Sequence of chain 2.A:
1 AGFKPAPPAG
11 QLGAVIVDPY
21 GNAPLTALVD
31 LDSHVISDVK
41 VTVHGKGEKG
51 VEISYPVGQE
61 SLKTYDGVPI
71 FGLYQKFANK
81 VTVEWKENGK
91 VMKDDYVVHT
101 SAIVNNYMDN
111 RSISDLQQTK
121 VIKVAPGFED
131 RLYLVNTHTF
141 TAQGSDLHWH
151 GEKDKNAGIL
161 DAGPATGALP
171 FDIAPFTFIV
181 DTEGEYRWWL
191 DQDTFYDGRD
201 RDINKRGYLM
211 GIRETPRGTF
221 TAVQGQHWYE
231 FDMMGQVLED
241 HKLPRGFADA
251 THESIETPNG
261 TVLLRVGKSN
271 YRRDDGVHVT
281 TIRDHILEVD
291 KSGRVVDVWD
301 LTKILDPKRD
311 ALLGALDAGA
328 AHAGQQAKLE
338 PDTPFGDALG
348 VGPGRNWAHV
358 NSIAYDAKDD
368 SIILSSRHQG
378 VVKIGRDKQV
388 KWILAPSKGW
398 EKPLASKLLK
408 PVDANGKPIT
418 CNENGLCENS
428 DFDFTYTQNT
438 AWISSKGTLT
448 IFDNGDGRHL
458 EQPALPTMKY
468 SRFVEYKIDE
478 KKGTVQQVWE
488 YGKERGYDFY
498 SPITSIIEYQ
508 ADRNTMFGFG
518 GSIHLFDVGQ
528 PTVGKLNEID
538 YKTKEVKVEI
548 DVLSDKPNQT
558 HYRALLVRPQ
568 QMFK

Binding-site contacts:
Ligand atom O12 contacts residue ARG374 of chain 1.A at 4.2 Å.
Ligand atom O15 contacts residue HIS252 of chain 1.A at 4.0 Å.
Ligand atom C11 contacts residue HIS356 of chain 1.A at 4.1 Å.
Ligand atom O12 contacts residue ILE500 of chain 1.A at 4.2 Å.
Ligand atom C01 contacts residue THR557 of chain 1.A at 3.7 Å.
Ligand atom O16 contacts residue HIS252 of chain 1.A at 4.2 Å.
Ligand atom O16 contacts residue ILE500 of chain 1.A at 3.9 Å.
Ligand atom O12 contacts residue HIS252 of chain 1.A at 4.2 Å.
Ligand atom C01 contacts residue TYR208 of chain 1.A at 3.1 Å (hydrophobic).
Ligand atom S13 contacts residue HIS356 of chain 1.A at 3.4 Å (h-bond).
Ligand atom O15 contacts residue ASN436 of chain 1.A at 3.3 Å (h-bond).
Ligand atom S13 contacts residue THR501 of chain 1.A at 3.9 Å.
Ligand atom O12 contacts residue HIS356 of chain 1.A at 3.2 Å (h-bond).
Ligand atom O06 contacts residue ALA320 of chain 1.A at 3.9 Å.
Ligand atom O15 contacts residue HIS356 of chain 1.A at 3.3 Å (h-bond).
Ligand atom O16 contacts residue TYR559 of chain 1.A at 4.0 Å.
Ligand atom O14 contacts residue ASN358 of chain 1.A at 4.2 Å.
Ligand atom S13 contacts residue HIS252 of chain 1.A at 3.5 Å (h-bond).
Ligand atom O05 contacts residue ALA320 of chain 1.A at 3.8 Å.
Ligand atom C04 contacts residue ILE500 of chain 1.A at 4.1 Å (hydrophobic).
Ligand atom C07 contacts residue ILE500 of chain 1.A at 3.7 Å (hydrophobic).
Ligand atom C02 contacts residue THR557 of chain 1.A at 4.0 Å.
Ligand atom C09 contacts residue THR501 of chain 1.A at 4.0 Å.
Ligand atom O06 contacts residue ILE500 of chain 1.A at 4.0 Å.
Ligand atom C09 contacts residue PHE171 of chain 1.A at 4.1 Å (hydrophobic).
Ligand atom O05 contacts residue GLY319 of chain 1.A at 4.2 Å.
Ligand atom O15 contacts residue ARG374 of chain 1.A at 4.0 Å.
Ligand atom C10 contacts residue HIS252 of chain 1.A at 4.2 Å.
Ligand atom C11 contacts residue ILE500 of chain 1.A at 4.1 Å (hydrophobic).
Ligand atom O14 contacts residue HIS252 of chain 1.A at 2.0 Å (h-bond).
Ligand atom O14 contacts residue HIS356 of chain 1.A at 3.1 Å (h-bond).
Ligand atom S13 contacts residue ASN436 of chain 1.A at 4.0 Å.
Ligand atom O16 contacts residue ASN436 of chain 1.A at 3.5 Å (h-bond).
Ligand atom C01 contacts residue PHE3 of chain 2.A at 3.5 Å (hydrophobic).
Ligand atom C10 contacts residue THR501 of chain 1.A at 3.7 Å.
Ligand atom C08 contacts residue ILE500 of chain 1.A at 3.9 Å (hydrophobic).
Ligand atom C17 contacts residue ILE500 of chain 1.A at 3.7 Å (hydrophobic).
Ligand atom O15 contacts residue ASN358 of chain 1.A at 2.9 Å (h-bond).
Ligand atom O16 contacts residue THR501 of chain 1.A at 2.7 Å (h-bond).
Ligand atom O14 contacts residue TYR559 of chain 1.A at 4.2 Å.

Sequence of chain 1.A:
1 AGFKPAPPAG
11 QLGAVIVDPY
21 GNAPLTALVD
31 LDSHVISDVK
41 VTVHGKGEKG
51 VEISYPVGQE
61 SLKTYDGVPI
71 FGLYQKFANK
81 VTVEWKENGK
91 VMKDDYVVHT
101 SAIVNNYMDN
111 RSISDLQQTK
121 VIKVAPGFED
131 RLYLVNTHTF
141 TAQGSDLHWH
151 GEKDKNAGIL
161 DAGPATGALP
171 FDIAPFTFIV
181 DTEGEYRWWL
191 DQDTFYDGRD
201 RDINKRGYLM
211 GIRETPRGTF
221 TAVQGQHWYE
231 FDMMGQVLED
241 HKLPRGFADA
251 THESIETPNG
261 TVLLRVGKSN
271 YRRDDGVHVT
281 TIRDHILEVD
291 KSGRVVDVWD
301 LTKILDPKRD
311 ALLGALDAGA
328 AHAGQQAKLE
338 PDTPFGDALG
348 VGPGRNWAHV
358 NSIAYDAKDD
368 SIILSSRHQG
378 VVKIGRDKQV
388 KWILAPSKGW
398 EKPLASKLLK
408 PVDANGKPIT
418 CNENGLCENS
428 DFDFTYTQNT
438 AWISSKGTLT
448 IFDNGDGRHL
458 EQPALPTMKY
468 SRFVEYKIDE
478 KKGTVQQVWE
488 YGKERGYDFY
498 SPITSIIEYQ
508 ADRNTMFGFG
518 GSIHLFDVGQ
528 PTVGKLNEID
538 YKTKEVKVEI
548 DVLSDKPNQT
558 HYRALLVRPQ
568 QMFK

The small molecule below binds the protein below.
Small molecule (SMILES): Cc1cc(=O)oc2cc(OS(=O)(=O)O)ccc12